This small molecule binds to this protein.
Small molecule (SMILES): NC[C@@H]1O[C@H](O[C@H]2[C@@H](O)[C@H](O[C@@H]3[C@@H](O)[C@H](N)C[C@H](N)[C@H]3O[C@H]3O[C@H](CO)[C@@H](O)[C@H](O)[C@H]3N)O[C@@H]2CO)[C@H](N)[C@@H](O)[C@@H]1O

Binding-site contacts:
Ligand atom O61 contacts residue ARG35 of chain 1.O at 3.8 Å.
Ligand atom C61 contacts residue ARG35 of chain 1.O at 3.5 Å.

Sequence of chain 1.O:
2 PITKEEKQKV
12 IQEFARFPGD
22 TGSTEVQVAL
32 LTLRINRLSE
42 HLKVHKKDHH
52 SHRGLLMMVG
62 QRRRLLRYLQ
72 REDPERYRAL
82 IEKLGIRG